Binding-site contacts:
Ligand atom C2 contacts residue ASN236 of chain 1.A at 2.5 Å.
Ligand atom C5 contacts residue THR111 of chain 1.A at 4.2 Å.
Ligand atom O5 contacts residue THR238 of chain 1.A at 4.4 Å.
Ligand atom C1 contacts residue THR238 of chain 1.A at 4.1 Å.
Ligand atom N2 contacts residue ASN236 of chain 1.A at 2.6 Å (h-bond).
Ligand atom C5 contacts residue ASN236 of chain 1.A at 3.6 Å.
Ligand atom C7 contacts residue ASN236 of chain 1.A at 3.5 Å.
Ligand atom C1 contacts residue THR111 of chain 1.A at 4.0 Å.
Ligand atom C3 contacts residue ASN236 of chain 1.A at 3.8 Å.
Ligand atom O5 contacts residue THR111 of chain 1.A at 3.3 Å.
Ligand atom O5 contacts residue ASN236 of chain 1.A at 2.4 Å (h-bond).
Ligand atom C8 contacts residue ASN236 of chain 1.A at 3.7 Å.
Ligand atom C4 contacts residue ASN236 of chain 1.A at 4.2 Å.
Ligand atom C6 contacts residue THR111 of chain 1.A at 4.1 Å.
Ligand atom C1 contacts residue ASN236 of chain 1.A at 1.4 Å.

Sequence of chain 1.A:
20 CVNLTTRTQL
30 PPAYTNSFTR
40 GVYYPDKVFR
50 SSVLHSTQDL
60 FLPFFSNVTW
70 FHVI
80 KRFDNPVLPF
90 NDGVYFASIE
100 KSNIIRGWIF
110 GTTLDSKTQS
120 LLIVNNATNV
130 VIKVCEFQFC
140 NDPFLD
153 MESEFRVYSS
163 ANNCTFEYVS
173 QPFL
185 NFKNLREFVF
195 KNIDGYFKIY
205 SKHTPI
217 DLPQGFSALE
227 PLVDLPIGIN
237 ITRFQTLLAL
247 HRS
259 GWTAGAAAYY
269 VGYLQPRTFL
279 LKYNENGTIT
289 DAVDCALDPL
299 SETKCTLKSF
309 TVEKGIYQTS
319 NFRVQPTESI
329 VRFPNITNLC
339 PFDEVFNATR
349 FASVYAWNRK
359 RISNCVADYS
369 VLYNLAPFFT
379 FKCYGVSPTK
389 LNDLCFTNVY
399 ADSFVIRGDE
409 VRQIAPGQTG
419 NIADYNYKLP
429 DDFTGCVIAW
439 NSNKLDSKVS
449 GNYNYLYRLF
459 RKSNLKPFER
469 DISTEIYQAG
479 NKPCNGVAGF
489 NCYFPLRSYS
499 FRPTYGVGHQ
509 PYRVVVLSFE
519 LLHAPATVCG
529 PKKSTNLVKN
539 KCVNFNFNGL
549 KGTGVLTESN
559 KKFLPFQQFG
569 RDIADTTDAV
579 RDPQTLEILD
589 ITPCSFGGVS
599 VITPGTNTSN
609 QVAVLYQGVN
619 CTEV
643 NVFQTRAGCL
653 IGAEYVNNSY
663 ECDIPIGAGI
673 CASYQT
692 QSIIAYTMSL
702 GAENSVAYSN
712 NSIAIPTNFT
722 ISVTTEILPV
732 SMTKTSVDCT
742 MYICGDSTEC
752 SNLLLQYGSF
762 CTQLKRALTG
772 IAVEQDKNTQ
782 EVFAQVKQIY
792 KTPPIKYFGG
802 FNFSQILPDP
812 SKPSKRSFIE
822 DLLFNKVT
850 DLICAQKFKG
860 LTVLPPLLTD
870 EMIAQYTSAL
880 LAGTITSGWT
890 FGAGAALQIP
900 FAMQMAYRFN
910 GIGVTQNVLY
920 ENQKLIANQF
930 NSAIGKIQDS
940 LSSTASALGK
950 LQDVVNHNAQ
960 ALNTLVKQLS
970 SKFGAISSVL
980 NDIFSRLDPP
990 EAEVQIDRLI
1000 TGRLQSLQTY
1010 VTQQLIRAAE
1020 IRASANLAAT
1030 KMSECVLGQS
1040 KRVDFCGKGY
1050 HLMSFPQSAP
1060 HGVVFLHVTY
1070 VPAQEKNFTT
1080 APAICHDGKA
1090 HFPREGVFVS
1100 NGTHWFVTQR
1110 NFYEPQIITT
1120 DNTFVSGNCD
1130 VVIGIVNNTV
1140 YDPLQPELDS

A small-molecule ligand and the protein it binds are described below.
Small molecule (SMILES): CC(=O)N[C@@H]1[C@@H](O)[C@H](O)[C@@H](CO)O[C@H]1O